Sequence of chain 1.D:
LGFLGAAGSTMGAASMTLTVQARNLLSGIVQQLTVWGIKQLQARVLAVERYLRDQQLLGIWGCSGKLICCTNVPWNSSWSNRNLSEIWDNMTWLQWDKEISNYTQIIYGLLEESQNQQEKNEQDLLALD

This protein binds this small molecule.
Small molecule (SMILES): CC(=O)N[C@@H]1[C@@H](O)[C@H](O)[C@@H](CO)O[C@H]1O

Binding-site contacts:
Ligand atom C7 contacts residue SER125 of chain 1.D at 4.1 Å.
Ligand atom C4 contacts residue ASN126 of chain 1.D at 4.2 Å.
Ligand atom N2 contacts residue ASN126 of chain 1.D at 3.0 Å (h-bond).
Ligand atom O7 contacts residue ASN126 of chain 1.D at 2.6 Å (h-bond).
Ligand atom C8 contacts residue SER125 of chain 1.D at 3.9 Å.
Ligand atom O7 contacts residue GLU123 of chain 1.D at 3.5 Å (salt-bridge).
Ligand atom N2 contacts residue LYS122 of chain 1.D at 4.4 Å.
Ligand atom C8 contacts residue GLU123 of chain 1.D at 3.0 Å.
Ligand atom C2 contacts residue ASN126 of chain 1.D at 2.5 Å.
Ligand atom C7 contacts residue LYS122 of chain 1.D at 3.7 Å.
Ligand atom C7 contacts residue ASN126 of chain 1.D at 3.0 Å.
Ligand atom O7 contacts residue LYS122 of chain 1.D at 4.5 Å.
Ligand atom C8 contacts residue LYS122 of chain 1.D at 2.5 Å.
Ligand atom O7 contacts residue SER125 of chain 1.D at 4.5 Å.
Ligand atom O5 contacts residue ASN126 of chain 1.D at 2.4 Å (h-bond).
Ligand atom C1 contacts residue ASN126 of chain 1.D at 1.4 Å.
Ligand atom C3 contacts residue ASN126 of chain 1.D at 3.8 Å.
Ligand atom C8 contacts residue ASN126 of chain 1.D at 4.3 Å.
Ligand atom C7 contacts residue GLU123 of chain 1.D at 3.7 Å.
Ligand atom C5 contacts residue ASN126 of chain 1.D at 3.7 Å.